Sequence of chain 1.C:
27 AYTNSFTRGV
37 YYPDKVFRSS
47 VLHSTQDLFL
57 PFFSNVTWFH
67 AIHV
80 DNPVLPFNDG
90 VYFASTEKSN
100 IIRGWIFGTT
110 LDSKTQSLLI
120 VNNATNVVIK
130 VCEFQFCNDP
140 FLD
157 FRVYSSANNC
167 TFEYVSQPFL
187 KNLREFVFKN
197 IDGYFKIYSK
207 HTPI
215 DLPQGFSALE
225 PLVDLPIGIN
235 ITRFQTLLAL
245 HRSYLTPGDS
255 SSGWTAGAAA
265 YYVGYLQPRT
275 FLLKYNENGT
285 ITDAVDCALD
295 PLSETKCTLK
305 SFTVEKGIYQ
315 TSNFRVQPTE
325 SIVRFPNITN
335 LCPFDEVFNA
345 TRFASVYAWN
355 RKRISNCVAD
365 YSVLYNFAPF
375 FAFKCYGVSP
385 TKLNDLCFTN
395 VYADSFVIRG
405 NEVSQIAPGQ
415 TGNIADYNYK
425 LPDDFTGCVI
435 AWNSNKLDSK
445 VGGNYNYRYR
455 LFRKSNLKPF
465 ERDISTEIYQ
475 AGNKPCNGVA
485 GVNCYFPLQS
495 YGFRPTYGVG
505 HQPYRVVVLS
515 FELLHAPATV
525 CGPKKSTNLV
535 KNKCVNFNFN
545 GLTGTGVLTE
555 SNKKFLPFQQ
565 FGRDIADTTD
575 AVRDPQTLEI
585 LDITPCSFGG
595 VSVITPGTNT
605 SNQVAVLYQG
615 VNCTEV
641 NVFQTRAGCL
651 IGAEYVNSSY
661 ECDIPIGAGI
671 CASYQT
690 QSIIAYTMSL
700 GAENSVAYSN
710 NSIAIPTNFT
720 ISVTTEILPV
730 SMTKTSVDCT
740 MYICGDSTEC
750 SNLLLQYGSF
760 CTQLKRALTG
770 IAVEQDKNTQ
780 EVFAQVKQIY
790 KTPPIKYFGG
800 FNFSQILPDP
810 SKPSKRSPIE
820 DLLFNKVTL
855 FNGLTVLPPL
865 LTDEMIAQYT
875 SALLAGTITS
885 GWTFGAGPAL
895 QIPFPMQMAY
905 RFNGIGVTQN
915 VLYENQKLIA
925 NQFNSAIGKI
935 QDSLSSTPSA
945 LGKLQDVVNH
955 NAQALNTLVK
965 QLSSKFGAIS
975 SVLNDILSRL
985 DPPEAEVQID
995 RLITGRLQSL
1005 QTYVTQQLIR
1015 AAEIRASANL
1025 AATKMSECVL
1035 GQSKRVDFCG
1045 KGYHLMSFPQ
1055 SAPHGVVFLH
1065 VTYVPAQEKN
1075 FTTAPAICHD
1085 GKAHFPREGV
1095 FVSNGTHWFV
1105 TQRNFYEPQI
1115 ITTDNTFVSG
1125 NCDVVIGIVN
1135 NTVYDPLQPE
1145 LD

A small-molecule ligand and the protein it binds are described below.
Small molecule (SMILES): CC(=O)N[C@@H]1[C@@H](O)[C@H](O)[C@@H](CO)O[C@H]1O

Binding-site contacts:
Ligand atom C4 contacts residue ASN657 of chain 1.C at 3.5 Å.
Ligand atom O4 contacts residue ASN657 of chain 1.C at 4.5 Å.
Ligand atom C1 contacts residue ASN657 of chain 1.C at 3.8 Å.
Ligand atom C3 contacts residue ASN657 of chain 1.C at 3.1 Å.
Ligand atom C2 contacts residue ASN657 of chain 1.C at 3.1 Å.
Ligand atom N2 contacts residue ASN657 of chain 1.C at 3.5 Å (h-bond).
Ligand atom C5 contacts residue ASN657 of chain 1.C at 4.1 Å.
Ligand atom C7 contacts residue ASN657 of chain 1.C at 3.2 Å.
Ligand atom O3 contacts residue ASN657 of chain 1.C at 2.4 Å (h-bond).
Ligand atom O5 contacts residue ASN657 of chain 1.C at 3.6 Å (h-bond).
Ligand atom O7 contacts residue ASN657 of chain 1.C at 2.2 Å (h-bond).